Binding-site contacts:
Ligand atom O6 contacts residue HIS456 of chain 1.B at 4.0 Å.
Ligand atom N2 contacts residue ASN455 of chain 1.B at 2.9 Å (h-bond).
Ligand atom O5 contacts residue HIS456 of chain 1.B at 3.6 Å.
Ligand atom C1 contacts residue ASN455 of chain 1.B at 1.4 Å.
Ligand atom C4 contacts residue ASN455 of chain 1.B at 4.1 Å.
Ligand atom C8 contacts residue LEU451 of chain 1.B at 4.0 Å (hydrophobic).
Ligand atom O7 contacts residue ASN455 of chain 1.B at 3.2 Å (h-bond).
Ligand atom O5 contacts residue ASN455 of chain 1.B at 2.4 Å (h-bond).
Ligand atom C6 contacts residue HIS456 of chain 1.B at 4.2 Å.
Ligand atom C5 contacts residue ASN455 of chain 1.B at 3.7 Å.
Ligand atom C3 contacts residue ASN455 of chain 1.B at 3.7 Å.
Ligand atom C7 contacts residue ASN455 of chain 1.B at 3.2 Å.
Ligand atom C2 contacts residue ASN455 of chain 1.B at 2.3 Å.
Ligand atom C7 contacts residue LEU451 of chain 1.B at 4.4 Å (hydrophobic).
Ligand atom O7 contacts residue LEU451 of chain 1.B at 4.0 Å.
Ligand atom C8 contacts residue ASN455 of chain 1.B at 4.5 Å.
Ligand atom C8 contacts residue GLU472 of chain 1.B at 4.2 Å.

The protein below binds the small molecule below.
Small molecule (SMILES): CC(=O)N[C@@H]1[C@@H](O)[C@H](O)[C@@H](CO)O[C@H]1O

Sequence of chain 1.B:
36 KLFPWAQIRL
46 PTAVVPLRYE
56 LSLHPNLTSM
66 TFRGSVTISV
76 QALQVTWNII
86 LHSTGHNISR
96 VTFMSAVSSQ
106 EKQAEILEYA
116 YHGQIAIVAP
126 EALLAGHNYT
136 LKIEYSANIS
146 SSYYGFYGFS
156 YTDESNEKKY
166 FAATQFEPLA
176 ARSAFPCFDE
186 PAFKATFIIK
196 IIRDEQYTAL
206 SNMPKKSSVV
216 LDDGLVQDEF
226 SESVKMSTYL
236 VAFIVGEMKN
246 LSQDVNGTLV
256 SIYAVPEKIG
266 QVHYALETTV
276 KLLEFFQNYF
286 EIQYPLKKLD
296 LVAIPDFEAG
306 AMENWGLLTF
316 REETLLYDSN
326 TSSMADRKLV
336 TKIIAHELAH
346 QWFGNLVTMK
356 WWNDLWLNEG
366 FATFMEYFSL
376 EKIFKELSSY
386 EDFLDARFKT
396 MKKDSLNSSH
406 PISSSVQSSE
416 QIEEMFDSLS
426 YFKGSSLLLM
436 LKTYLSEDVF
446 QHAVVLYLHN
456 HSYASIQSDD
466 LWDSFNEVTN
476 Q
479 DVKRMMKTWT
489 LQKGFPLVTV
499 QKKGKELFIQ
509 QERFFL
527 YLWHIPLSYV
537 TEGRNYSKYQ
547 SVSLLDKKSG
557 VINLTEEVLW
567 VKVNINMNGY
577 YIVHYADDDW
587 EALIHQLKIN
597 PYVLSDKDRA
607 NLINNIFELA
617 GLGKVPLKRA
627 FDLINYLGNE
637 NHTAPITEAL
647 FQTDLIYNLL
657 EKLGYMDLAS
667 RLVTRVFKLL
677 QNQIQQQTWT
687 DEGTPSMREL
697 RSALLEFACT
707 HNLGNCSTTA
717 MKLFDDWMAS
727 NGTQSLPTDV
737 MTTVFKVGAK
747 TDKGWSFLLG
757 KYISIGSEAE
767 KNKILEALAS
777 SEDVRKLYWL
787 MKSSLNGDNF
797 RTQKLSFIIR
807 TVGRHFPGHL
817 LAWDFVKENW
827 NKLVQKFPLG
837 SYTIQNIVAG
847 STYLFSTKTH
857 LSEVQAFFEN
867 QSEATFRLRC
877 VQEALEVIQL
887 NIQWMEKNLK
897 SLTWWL